The protein below binds the small molecule below.
Small molecule (SMILES): COc1ccc2c3c(c4cc(OC)c(OC)cc4c2c1)C[C@H]1CCCCN1C3

Sequence of chain 1.P:
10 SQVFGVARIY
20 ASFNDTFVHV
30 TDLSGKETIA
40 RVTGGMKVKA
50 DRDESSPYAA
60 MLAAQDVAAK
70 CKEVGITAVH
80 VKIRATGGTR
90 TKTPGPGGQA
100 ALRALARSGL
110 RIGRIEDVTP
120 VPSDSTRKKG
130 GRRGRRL

Binding-site contacts:
Ligand atom C23 contacts residue LEU136 of chain 1.P at 3.5 Å (hydrophobic).
Ligand atom C18 contacts residue LEU136 of chain 1.P at 4.5 Å (hydrophobic).
Ligand atom C11 contacts residue LEU136 of chain 1.P at 4.1 Å (hydrophobic).
Ligand atom O2 contacts residue LEU136 of chain 1.P at 4.3 Å.
Ligand atom C9 contacts residue LEU136 of chain 1.P at 3.9 Å (hydrophobic).
Ligand atom C17 contacts residue LEU136 of chain 1.P at 3.9 Å (hydrophobic).